Sequence of chain 1.A:
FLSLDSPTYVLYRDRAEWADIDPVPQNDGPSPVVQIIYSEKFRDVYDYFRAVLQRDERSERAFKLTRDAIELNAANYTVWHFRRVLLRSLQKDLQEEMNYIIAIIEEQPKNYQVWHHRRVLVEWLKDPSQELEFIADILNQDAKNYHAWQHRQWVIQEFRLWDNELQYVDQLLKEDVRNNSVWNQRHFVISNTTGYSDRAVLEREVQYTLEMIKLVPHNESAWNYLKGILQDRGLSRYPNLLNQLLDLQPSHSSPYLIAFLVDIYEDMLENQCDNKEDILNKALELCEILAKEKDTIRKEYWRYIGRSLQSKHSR

Binding-site contacts:
Ligand atom C14 contacts residue TRP102 of chain 1.B at 4.0 Å (hydrophobic).
Ligand atom C13 contacts residue ARG202 of chain 1.B at 3.4 Å.
Ligand atom O2A contacts residue LYS294 of chain 1.B at 3.6 Å.
Ligand atom C15 contacts residue CYS254 of chain 1.B at 3.8 Å (hydrophobic).
Ligand atom C10 contacts residue TYR361 of chain 1.B at 3.9 Å (hydrophobic).
Ligand atom O2B contacts residue ARG291 of chain 1.B at 3.1 Å (salt-bridge).
Ligand atom O2B contacts residue HIS248 of chain 1.B at 2.7 Å (h-bond).
Ligand atom PA contacts residue ARG291 of chain 1.B at 3.8 Å.
Ligand atom O3B contacts residue ARG291 of chain 1.B at 3.9 Å.
Ligand atom O3A contacts residue LYS294 of chain 1.B at 3.8 Å.
Ligand atom C1 contacts residue TYR200 of chain 1.A at 4.1 Å (hydrophobic).
Ligand atom C15 contacts residue TYR205 of chain 1.B at 4.0 Å (hydrophobic).
Ligand atom C12 contacts residue ARG202 of chain 1.B at 3.3 Å.
Ligand atom C5 contacts residue TYR251 of chain 1.B at 3.7 Å (hydrophobic).
Ligand atom O1B contacts residue TYR300 of chain 1.B at 2.7 Å (h-bond).
Ligand atom C12 contacts residue 7TQ1 of chain 1.E at 4.0 Å.
Ligand atom O1 contacts residue HIS248 of chain 1.B at 3.5 Å (h-bond).
Ligand atom O3B contacts residue LYS294 of chain 1.B at 2.9 Å (salt-bridge).
Ligand atom PB contacts residue LYS294 of chain 1.B at 3.9 Å.
Ligand atom C6 contacts residue HIS248 of chain 1.B at 3.9 Å.
Ligand atom C15 contacts residue TRP303 of chain 1.B at 3.9 Å (hydrophobic).
Ligand atom C14 contacts residue 7TQ1 of chain 1.E at 3.5 Å.
Ligand atom O2A contacts residue ARG291 of chain 1.B at 2.9 Å (salt-bridge).
Ligand atom C8 contacts residue GLY250 of chain 1.B at 3.7 Å.
Ligand atom PB contacts residue TYR300 of chain 1.B at 3.7 Å.
Ligand atom C9 contacts residue GLY250 of chain 1.B at 3.7 Å.
Ligand atom O3A contacts residue ARG291 of chain 1.B at 4.0 Å.
Ligand atom C4 contacts residue HIS201 of chain 1.A at 3.8 Å.
Ligand atom C14 contacts residue CYS206 of chain 1.B at 3.9 Å (hydrophobic).
Ligand atom C10 contacts residue GLY250 of chain 1.B at 3.8 Å.
Ligand atom O2B contacts residue TYR300 of chain 1.B at 3.4 Å (h-bond).
Ligand atom C1 contacts residue HIS248 of chain 1.B at 3.8 Å.
Ligand atom C2 contacts residue HIS248 of chain 1.B at 3.3 Å.
Ligand atom C14 contacts residue ARG202 of chain 1.B at 3.1 Å.
Ligand atom C11 contacts residue TRP303 of chain 1.B at 3.5 Å (hydrophobic).
Ligand atom O1 contacts residue ARG291 of chain 1.B at 3.8 Å.
Ligand atom PB contacts residue ARG291 of chain 1.B at 4.0 Å.
Ligand atom O2A contacts residue LYS164 of chain 1.A at 3.9 Å.
Ligand atom C10 contacts residue TRP303 of chain 1.B at 3.7 Å (hydrophobic).
Ligand atom C5 contacts residue HIS248 of chain 1.B at 4.0 Å.

This protein binds this small molecule.
Small molecule (SMILES): CC(C)=CCC/C(C)=C/CC/C(C)=C/CO[P](=O)(O)OP(=O)(O)O

Sequence of chain 1.B:
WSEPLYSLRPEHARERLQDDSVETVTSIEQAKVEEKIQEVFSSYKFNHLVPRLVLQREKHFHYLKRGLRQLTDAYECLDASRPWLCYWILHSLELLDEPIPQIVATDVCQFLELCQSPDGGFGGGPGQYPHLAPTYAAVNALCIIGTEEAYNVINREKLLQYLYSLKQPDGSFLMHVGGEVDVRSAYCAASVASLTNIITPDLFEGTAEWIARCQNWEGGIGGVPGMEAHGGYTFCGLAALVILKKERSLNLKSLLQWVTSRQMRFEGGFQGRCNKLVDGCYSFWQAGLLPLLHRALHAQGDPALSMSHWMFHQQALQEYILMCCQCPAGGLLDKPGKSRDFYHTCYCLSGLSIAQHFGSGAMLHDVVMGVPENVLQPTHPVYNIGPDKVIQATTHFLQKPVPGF